Binding-site contacts:
Ligand atom O7 contacts residue SER251 of chain 1.B at 2.9 Å (h-bond).
Ligand atom O6 contacts residue ASP211 of chain 1.B at 4.0 Å.
Ligand atom C5 contacts residue PHE208 of chain 1.B at 4.3 Å (hydrophobic).
Ligand atom O5 contacts residue ASN252 of chain 1.B at 2.3 Å (h-bond).
Ligand atom C7 contacts residue SER251 of chain 1.B at 3.5 Å.
Ligand atom C3 contacts residue ASN252 of chain 1.B at 3.9 Å.
Ligand atom C8 contacts residue ASP211 of chain 1.B at 3.5 Å.
Ligand atom C5 contacts residue ASN252 of chain 1.B at 3.6 Å.
Ligand atom C1 contacts residue ASN252 of chain 1.B at 1.4 Å.
Ligand atom C7 contacts residue ASP211 of chain 1.B at 4.4 Å.
Ligand atom C7 contacts residue ASN252 of chain 1.B at 4.1 Å.
Ligand atom C4 contacts residue ASN252 of chain 1.B at 4.3 Å.
Ligand atom N2 contacts residue SER251 of chain 1.B at 4.0 Å.
Ligand atom C6 contacts residue PHE208 of chain 1.B at 3.6 Å (hydrophobic).
Ligand atom O5 contacts residue PHE208 of chain 1.B at 3.7 Å.
Ligand atom C8 contacts residue SER251 of chain 1.B at 4.0 Å.
Ligand atom O6 contacts residue PHE208 of chain 1.B at 3.3 Å.
Ligand atom C6 contacts residue SER248 of chain 1.B at 4.3 Å.
Ligand atom C2 contacts residue ASN252 of chain 1.B at 2.6 Å.
Ligand atom O6 contacts residue SER207 of chain 1.B at 4.2 Å.
Ligand atom N2 contacts residue ASN252 of chain 1.B at 3.0 Å (h-bond).

Sequence of chain 1.B:
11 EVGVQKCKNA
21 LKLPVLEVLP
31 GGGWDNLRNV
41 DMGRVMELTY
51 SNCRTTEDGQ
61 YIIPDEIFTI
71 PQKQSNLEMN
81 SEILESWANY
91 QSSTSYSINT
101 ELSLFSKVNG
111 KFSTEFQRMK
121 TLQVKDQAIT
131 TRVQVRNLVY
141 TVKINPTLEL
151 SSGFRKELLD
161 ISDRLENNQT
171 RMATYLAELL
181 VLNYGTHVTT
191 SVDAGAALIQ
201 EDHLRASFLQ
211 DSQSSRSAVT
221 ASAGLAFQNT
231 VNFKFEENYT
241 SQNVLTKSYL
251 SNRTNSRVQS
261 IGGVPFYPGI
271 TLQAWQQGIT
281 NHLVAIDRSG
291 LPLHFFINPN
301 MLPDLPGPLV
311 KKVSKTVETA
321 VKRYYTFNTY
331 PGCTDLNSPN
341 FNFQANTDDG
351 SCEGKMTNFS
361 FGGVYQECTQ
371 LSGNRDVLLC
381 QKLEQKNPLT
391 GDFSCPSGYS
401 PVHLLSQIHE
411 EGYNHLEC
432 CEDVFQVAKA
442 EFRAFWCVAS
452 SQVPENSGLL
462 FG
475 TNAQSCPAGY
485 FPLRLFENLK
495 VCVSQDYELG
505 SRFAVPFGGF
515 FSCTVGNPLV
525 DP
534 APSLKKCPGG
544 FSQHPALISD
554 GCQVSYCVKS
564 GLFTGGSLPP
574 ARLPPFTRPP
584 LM

This small molecule binds to this protein.
Small molecule (SMILES): CC(=O)N[C@H]1[C@H](O[C@H]2[C@H](O)[C@@H](NC(C)=O)CO[C@@H]2CO)O[C@H](CO)[C@@H](O)[C@@H]1O